Sequence of chain 1.B:
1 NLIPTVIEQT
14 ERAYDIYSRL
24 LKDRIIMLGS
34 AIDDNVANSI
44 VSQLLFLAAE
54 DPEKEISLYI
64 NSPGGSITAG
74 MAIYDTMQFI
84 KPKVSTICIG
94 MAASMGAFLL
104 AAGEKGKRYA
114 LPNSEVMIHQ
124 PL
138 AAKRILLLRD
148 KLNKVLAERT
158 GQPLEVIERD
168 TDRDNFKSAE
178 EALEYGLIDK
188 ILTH

Binding-site contacts:
Ligand atom CE contacts residue ASP26 of chain 1.B at 3.5 Å.
Ligand atom F1 contacts residue LEU48 of chain 1.A at 3.7 Å.
Ligand atom CE1 contacts residue LEU48 of chain 1.A at 3.5 Å (hydrophobic).
Ligand atom CE1 contacts residue ILE92 of chain 1.B at 3.6 Å (hydrophobic).
Ligand atom O2 contacts residue LEU48 of chain 1.A at 3.6 Å.
Ligand atom C5 contacts residue LEU23 of chain 1.B at 3.4 Å (hydrophobic).
Ligand atom C4 contacts residue ASP26 of chain 1.B at 3.8 Å.
Ligand atom O contacts residue TYR62 of chain 1.B at 2.8 Å (h-bond).
Ligand atom O contacts residue PHE82 of chain 1.A at 3.7 Å.
Ligand atom F1 contacts residue ILE92 of chain 1.B at 2.8 Å.
Ligand atom C contacts residue SER60 of chain 1.B at 3.7 Å.
Ligand atom F2 contacts residue PHE82 of chain 1.A at 3.0 Å.
Ligand atom CB contacts residue TYR112 of chain 1.B at 3.6 Å (hydrophobic).
Ligand atom O contacts residue PHE82 of chain 1.A at 3.4 Å.
Ligand atom F2 contacts residue THR79 of chain 1.A at 3.7 Å.
Ligand atom N contacts residue TYR62 of chain 1.B at 3.8 Å.
Ligand atom F1 contacts residue VAL44 of chain 1.A at 3.3 Å.
Ligand atom CB contacts residue ILE90 of chain 1.B at 3.4 Å (hydrophobic).
Ligand atom C9 contacts residue LEU48 of chain 1.A at 3.6 Å (hydrophobic).
Ligand atom N contacts residue PHE82 of chain 1.A at 3.7 Å.
Ligand atom N contacts residue TYR62 of chain 1.B at 2.9 Å (h-bond).
Ligand atom C contacts residue PHE82 of chain 1.A at 3.7 Å (hydrophobic).
Ligand atom CZ contacts residue LEU48 of chain 1.A at 3.8 Å (hydrophobic).
Ligand atom N contacts residue SER60 of chain 1.B at 3.7 Å.
Ligand atom CD1 contacts residue TYR62 of chain 1.B at 3.7 Å (hydrophobic).
Ligand atom O contacts residue ILE90 of chain 1.B at 3.6 Å.
Ligand atom CZ contacts residue THR79 of chain 1.A at 3.6 Å.
Ligand atom F2 contacts residue LEU114 of chain 1.B at 3.8 Å.
Ligand atom CG contacts residue TYR112 of chain 1.B at 3.6 Å (hydrophobic).
Ligand atom O contacts residue SER60 of chain 1.B at 3.6 Å (h-bond).
Ligand atom CD1 contacts residue LEU48 of chain 1.A at 3.7 Å (hydrophobic).
Ligand atom CD2 contacts residue LEU48 of chain 1.A at 3.8 Å (hydrophobic).
Ligand atom C contacts residue TYR62 of chain 1.B at 3.6 Å (hydrophobic).
Ligand atom CD contacts residue SER60 of chain 1.B at 3.8 Å.
Ligand atom CB contacts residue TYR62 of chain 1.B at 3.6 Å (hydrophobic).
Ligand atom CD contacts residue TYR62 of chain 1.B at 3.3 Å (hydrophobic).
Ligand atom CB contacts residue SER88 of chain 1.B at 3.4 Å.
Ligand atom CZ contacts residue LEU114 of chain 1.B at 3.7 Å (hydrophobic).
Ligand atom CE2 contacts residue LEU48 of chain 1.A at 3.7 Å (hydrophobic).
Ligand atom C3 contacts residue ASP26 of chain 1.B at 3.5 Å.

The small molecule below binds the protein below.
Small molecule (SMILES): C[C@@H]1C[C@H]2C(=O)OC[C@H](NC(=O)[C@H](Cc3cc(F)cc(F)c3)NC(=O)CC[C@H]3CC=CCC3)C(=O)N3CCC[C@H]3C(=O)N3CCCC[C@H]3C(=O)N[C@@H](C)C(=O)N2C1

Sequence of chain 1.A:
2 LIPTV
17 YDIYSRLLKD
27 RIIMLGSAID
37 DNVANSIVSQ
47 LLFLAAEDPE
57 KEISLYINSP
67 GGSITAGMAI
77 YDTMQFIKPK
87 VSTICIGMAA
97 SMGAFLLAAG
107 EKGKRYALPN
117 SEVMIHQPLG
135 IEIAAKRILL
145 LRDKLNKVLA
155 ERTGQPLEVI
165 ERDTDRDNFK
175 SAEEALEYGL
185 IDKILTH